A small-molecule ligand and the protein it binds are described below.
Small molecule (SMILES): CC(=O)N[C@H]1[C@H](O[C@H]2[C@H](O)[C@@H](NC(C)=O)CO[C@@H]2CO)O[C@H](CO)[C@@H](O)[C@@H]1O

Sequence of chain 1.G:
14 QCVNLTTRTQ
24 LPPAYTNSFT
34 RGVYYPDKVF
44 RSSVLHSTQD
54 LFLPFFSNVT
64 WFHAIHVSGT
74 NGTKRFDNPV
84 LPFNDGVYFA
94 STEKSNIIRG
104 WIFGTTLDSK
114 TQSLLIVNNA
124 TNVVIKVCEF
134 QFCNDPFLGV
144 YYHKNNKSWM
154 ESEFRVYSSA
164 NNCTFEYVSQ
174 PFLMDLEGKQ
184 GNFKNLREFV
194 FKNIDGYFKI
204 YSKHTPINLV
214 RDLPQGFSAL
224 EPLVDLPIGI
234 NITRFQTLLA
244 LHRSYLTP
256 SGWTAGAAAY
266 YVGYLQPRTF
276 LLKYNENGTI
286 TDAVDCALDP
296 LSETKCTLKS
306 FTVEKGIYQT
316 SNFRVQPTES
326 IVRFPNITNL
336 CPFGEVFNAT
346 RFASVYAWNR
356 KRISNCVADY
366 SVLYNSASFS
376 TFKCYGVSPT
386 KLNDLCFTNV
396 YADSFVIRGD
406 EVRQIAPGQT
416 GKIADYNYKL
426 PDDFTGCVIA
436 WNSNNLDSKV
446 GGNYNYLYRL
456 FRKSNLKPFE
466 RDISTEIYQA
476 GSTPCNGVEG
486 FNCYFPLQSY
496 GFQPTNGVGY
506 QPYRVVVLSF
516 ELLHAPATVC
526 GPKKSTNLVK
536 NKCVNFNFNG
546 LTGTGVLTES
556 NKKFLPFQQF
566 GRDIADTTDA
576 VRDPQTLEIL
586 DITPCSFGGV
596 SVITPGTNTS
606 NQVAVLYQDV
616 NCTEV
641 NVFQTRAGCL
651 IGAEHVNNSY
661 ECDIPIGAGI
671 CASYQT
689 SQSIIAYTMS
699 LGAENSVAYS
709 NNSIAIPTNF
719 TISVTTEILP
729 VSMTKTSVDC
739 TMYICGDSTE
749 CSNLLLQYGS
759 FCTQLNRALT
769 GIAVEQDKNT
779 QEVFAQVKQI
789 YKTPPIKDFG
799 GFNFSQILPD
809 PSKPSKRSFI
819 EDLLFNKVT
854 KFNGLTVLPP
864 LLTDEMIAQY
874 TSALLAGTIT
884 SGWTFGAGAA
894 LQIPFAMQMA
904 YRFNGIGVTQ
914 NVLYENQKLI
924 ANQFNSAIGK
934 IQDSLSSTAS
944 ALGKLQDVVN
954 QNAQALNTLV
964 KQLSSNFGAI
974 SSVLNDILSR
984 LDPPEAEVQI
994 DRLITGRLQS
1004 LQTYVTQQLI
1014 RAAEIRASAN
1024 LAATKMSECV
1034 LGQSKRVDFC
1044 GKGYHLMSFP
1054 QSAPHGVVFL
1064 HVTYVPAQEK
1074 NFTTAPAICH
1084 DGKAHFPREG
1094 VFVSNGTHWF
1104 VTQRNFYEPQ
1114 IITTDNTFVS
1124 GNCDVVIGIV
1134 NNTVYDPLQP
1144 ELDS

Binding-site contacts:
Ligand atom C1 contacts residue ASN234 of chain 1.G at 1.4 Å.
Ligand atom C6 contacts residue ASN87 of chain 1.G at 3.2 Å.
Ligand atom C4 contacts residue ASN234 of chain 1.G at 4.2 Å.
Ligand atom C8 contacts residue ASN87 of chain 1.G at 3.4 Å.
Ligand atom C3 contacts residue ASN234 of chain 1.G at 3.8 Å.
Ligand atom N2 contacts residue ASN234 of chain 1.G at 2.9 Å (h-bond).
Ligand atom C7 contacts residue ASN87 of chain 1.G at 3.5 Å.
Ligand atom C5 contacts residue ASN234 of chain 1.G at 3.7 Å.
Ligand atom C7 contacts residue ASN234 of chain 1.G at 3.2 Å.
Ligand atom O5 contacts residue THR236 of chain 1.G at 4.3 Å.
Ligand atom O7 contacts residue ASN87 of chain 1.G at 3.0 Å (h-bond).
Ligand atom C6 contacts residue THR236 of chain 1.G at 3.2 Å.
Ligand atom C2 contacts residue ASN234 of chain 1.G at 2.5 Å.
Ligand atom O7 contacts residue ASP88 of chain 1.G at 4.2 Å.
Ligand atom C8 contacts residue ASN234 of chain 1.G at 4.4 Å.
Ligand atom C5 contacts residue ASN87 of chain 1.G at 3.8 Å.
Ligand atom O5 contacts residue ASN234 of chain 1.G at 2.4 Å (h-bond).
Ligand atom C5 contacts residue THR236 of chain 1.G at 4.4 Å.
Ligand atom N2 contacts residue ASN87 of chain 1.G at 3.8 Å.
Ligand atom O7 contacts residue ASN234 of chain 1.G at 3.2 Å (h-bond).
Ligand atom O6 contacts residue THR236 of chain 1.G at 2.3 Å (h-bond).